Sequence of chain 1.A:
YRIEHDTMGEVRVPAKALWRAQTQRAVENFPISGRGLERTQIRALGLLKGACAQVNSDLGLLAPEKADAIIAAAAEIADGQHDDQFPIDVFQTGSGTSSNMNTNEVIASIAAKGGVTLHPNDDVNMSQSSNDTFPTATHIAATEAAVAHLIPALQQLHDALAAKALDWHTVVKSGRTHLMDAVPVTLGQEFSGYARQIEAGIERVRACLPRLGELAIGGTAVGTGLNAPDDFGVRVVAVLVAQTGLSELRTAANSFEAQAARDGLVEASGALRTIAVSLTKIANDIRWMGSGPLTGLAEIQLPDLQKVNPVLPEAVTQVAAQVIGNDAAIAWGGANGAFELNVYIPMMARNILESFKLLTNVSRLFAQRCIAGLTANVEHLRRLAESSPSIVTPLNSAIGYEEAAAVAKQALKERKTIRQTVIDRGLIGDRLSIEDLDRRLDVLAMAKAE

Binding-site contacts:
Ligand atom N1 contacts residue ARG432 of chain 1.A at 3.7 Å.
Ligand atom O1 contacts residue KZK1 of chain 1.H at 3.8 Å.
Ligand atom N contacts residue HIS397 of chain 1.C at 3.8 Å.
Ligand atom C5 contacts residue KZK1 of chain 1.H at 3.5 Å.
Ligand atom C15 contacts residue ARG432 of chain 1.A at 3.7 Å.
Ligand atom C1 contacts residue KZK1 of chain 1.H at 3.5 Å.
Ligand atom O3 contacts residue ARG432 of chain 1.C at 3.1 Å (salt-bridge).
Ligand atom C2 contacts residue KZK1 of chain 1.H at 3.6 Å.
Ligand atom O2 contacts residue KZK1 of chain 1.H at 3.2 Å (h-bond).
Ligand atom C19 contacts residue ARG432 of chain 1.C at 3.9 Å.
Ligand atom C2 contacts residue LEU401 of chain 1.C at 3.7 Å (hydrophobic).
Ligand atom C16 contacts residue KZK1 of chain 1.H at 3.3 Å.
Ligand atom C4 contacts residue THR304 of chain 1.A at 3.5 Å.
Ligand atom C4 contacts residue KZK1 of chain 1.H at 3.7 Å.
Ligand atom C17 contacts residue LEU401 of chain 1.C at 3.8 Å (hydrophobic).
Ligand atom C9 contacts residue ARG432 of chain 1.A at 3.6 Å.
Ligand atom C12 contacts residue ARG432 of chain 1.A at 3.6 Å.
Ligand atom C7 contacts residue KZK1 of chain 1.H at 3.7 Å.
Ligand atom C contacts residue KZK1 of chain 1.H at 3.6 Å.
Ligand atom C3 contacts residue KZK1 of chain 1.H at 3.7 Å.
Ligand atom O3 contacts residue KZK1 of chain 1.H at 3.3 Å (h-bond).
Ligand atom C4 contacts residue GLY305 of chain 1.C at 3.6 Å.
Ligand atom C10 contacts residue ARG432 of chain 1.A at 3.3 Å.
Ligand atom N1 contacts residue LEU429 of chain 1.A at 3.0 Å (h-bond).
Ligand atom C18 contacts residue ARG400 of chain 1.C at 3.4 Å.
Ligand atom C1 contacts residue LEU303 of chain 1.A at 3.5 Å (hydrophobic).
Ligand atom C1 contacts residue LEU401 of chain 1.C at 3.5 Å (hydrophobic).
Ligand atom C9 contacts residue LEU429 of chain 1.A at 3.7 Å (hydrophobic).
Ligand atom C6 contacts residue KZK1 of chain 1.H at 3.6 Å.
Ligand atom C11 contacts residue ARG432 of chain 1.A at 3.2 Å.
Ligand atom C4 contacts residue GLY305 of chain 1.A at 3.6 Å.
Ligand atom C8 contacts residue ARG432 of chain 1.A at 3.6 Å.
Ligand atom C22 contacts residue KZK1 of chain 1.H at 3.4 Å.
Ligand atom C6 contacts residue HIS397 of chain 1.C at 3.7 Å.
Ligand atom O contacts residue ARG432 of chain 1.C at 3.7 Å.
Ligand atom O2 contacts residue ARG432 of chain 1.A at 2.9 Å (salt-bridge).
Ligand atom O contacts residue LEU303 of chain 1.A at 3.5 Å.
Ligand atom N contacts residue KZK1 of chain 1.H at 3.5 Å.
Ligand atom O2 contacts residue HIS397 of chain 1.C at 3.3 Å.
Ligand atom C2 contacts residue LEU303 of chain 1.A at 3.1 Å (hydrophobic).

A small-molecule ligand and the protein it binds are described below.
Small molecule (SMILES): COc1ccc(S(=O)(=O)N2CCCCCC2)cc1NC(=O)Cc1c[nH]c2ccccc12

Sequence of chain 1.C:
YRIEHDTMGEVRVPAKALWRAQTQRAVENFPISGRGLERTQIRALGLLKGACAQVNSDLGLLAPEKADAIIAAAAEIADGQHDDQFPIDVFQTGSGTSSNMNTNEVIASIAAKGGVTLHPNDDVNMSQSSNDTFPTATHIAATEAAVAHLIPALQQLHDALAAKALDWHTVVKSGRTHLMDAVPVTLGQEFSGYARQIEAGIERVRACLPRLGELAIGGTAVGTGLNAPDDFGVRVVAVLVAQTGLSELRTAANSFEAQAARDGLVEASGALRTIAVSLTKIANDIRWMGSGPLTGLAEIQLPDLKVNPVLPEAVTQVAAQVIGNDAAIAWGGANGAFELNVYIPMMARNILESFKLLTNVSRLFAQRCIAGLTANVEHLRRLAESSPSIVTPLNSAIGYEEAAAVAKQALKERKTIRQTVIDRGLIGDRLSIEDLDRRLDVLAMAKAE